Binding-site contacts:
Ligand atom O7 contacts residue ILE91 of chain 1.A at 4.4 Å.
Ligand atom C19 contacts residue ASN92 of chain 1.A at 2.9 Å.
Ligand atom C10 contacts residue ILE91 of chain 1.A at 4.3 Å (hydrophobic).
Ligand atom N3 contacts residue ASN92 of chain 1.A at 4.4 Å.
Ligand atom N4 contacts residue ILE91 of chain 1.A at 3.8 Å.
Ligand atom C13 contacts residue PRO93 of chain 1.A at 3.5 Å (hydrophobic).
Ligand atom C1 contacts residue ASN92 of chain 1.A at 4.2 Å.
Ligand atom N11 contacts residue ARG146 of chain 1.A at 4.0 Å.
Ligand atom N3 contacts residue ILE91 of chain 1.A at 4.4 Å.
Ligand atom C15 contacts residue ILE91 of chain 1.A at 3.8 Å (hydrophobic).
Ligand atom C19 contacts residue PRO93 of chain 1.A at 3.7 Å (hydrophobic).
Ligand atom C18 contacts residue PRO93 of chain 1.A at 3.6 Å (hydrophobic).
Ligand atom C8 contacts residue PRO93 of chain 1.A at 3.6 Å (hydrophobic).
Ligand atom N3 contacts residue PRO93 of chain 1.A at 4.5 Å.
Ligand atom C2 contacts residue TRP143 of chain 1.A at 4.4 Å (hydrophobic).
Ligand atom C20 contacts residue PRO93 of chain 1.A at 3.7 Å (hydrophobic).
Ligand atom N11 contacts residue ASP145 of chain 1.A at 2.8 Å (salt-bridge).
Ligand atom O7 contacts residue ASN92 of chain 1.A at 3.3 Å (h-bond).
Ligand atom C2 contacts residue ASP145 of chain 1.A at 3.2 Å.
Ligand atom C10 contacts residue TRP143 of chain 1.A at 3.8 Å (hydrophobic).
Ligand atom N6 contacts residue ASP145 of chain 1.A at 2.4 Å (salt-bridge).
Ligand atom C1 contacts residue ILE91 of chain 1.A at 4.4 Å (hydrophobic).
Ligand atom C21 contacts residue PRO93 of chain 1.A at 3.2 Å (hydrophobic).
Ligand atom N17 contacts residue PRO93 of chain 1.A at 3.9 Å.
Ligand atom C18 contacts residue ASN92 of chain 1.A at 3.3 Å.
Ligand atom C16 contacts residue PRO93 of chain 1.A at 3.4 Å (hydrophobic).
Ligand atom C12 contacts residue ILE91 of chain 1.A at 3.8 Å (hydrophobic).
Ligand atom C9 contacts residue ILE91 of chain 1.A at 4.0 Å (hydrophobic).
Ligand atom C15 contacts residue TRP143 of chain 1.A at 4.0 Å (hydrophobic).
Ligand atom N6 contacts residue TRP143 of chain 1.A at 3.4 Å.
Ligand atom C14 contacts residue ILE91 of chain 1.A at 3.4 Å (hydrophobic).
Ligand atom C8 contacts residue ASN92 of chain 1.A at 4.0 Å.

Sequence of chain 1.A:
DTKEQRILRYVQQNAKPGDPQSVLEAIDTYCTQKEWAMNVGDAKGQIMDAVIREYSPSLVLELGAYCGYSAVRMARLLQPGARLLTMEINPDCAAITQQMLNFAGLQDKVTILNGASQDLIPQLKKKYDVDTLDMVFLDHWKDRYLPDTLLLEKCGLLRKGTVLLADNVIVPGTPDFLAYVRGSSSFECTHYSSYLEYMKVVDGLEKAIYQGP

The small molecule below binds the protein below.
Small molecule (SMILES): [H]/N=C(\N)c1ccc(NC(=O)Nc2cccc(CN)c2)cc1